Sequence of chain 1.A:
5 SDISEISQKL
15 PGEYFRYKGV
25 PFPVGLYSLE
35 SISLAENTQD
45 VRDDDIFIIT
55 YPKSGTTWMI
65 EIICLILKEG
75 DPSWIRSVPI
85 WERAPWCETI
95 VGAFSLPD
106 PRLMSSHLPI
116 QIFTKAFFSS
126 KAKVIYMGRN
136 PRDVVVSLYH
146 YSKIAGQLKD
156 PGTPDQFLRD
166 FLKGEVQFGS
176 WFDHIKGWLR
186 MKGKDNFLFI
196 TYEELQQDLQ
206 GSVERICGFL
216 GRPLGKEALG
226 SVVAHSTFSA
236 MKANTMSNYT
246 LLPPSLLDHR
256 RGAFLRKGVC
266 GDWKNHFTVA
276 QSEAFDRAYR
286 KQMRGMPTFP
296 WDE

A small-molecule ligand and the protein it binds are described below.
Small molecule (SMILES): C[C@]12CC[C@H](O)CC1=CC[C@@H]1[C@@H]2CC[C@]2(C)C(=O)CC[C@@H]12

Binding-site contacts:
Ligand atom C16 contacts residue TRP85 of chain 1.A at 3.5 Å (hydrophobic).
Ligand atom C15 contacts residue ILE7 of chain 1.A at 4.5 Å (hydrophobic).
Ligand atom C1 contacts residue THR93 of chain 1.A at 4.3 Å.
Ligand atom C4 contacts residue TYR146 of chain 1.A at 4.2 Å (hydrophobic).
Ligand atom C4 contacts residue PHE259 of chain 1.A at 4.2 Å (hydrophobic).
Ligand atom C6 contacts residue TRP90 of chain 1.A at 4.4 Å (hydrophobic).
Ligand atom C18 contacts residue LEU30 of chain 1.A at 3.8 Å (hydrophobic).
Ligand atom C7 contacts residue TYR244 of chain 1.A at 3.5 Å (hydrophobic).
Ligand atom C2 contacts residue TYR31 of chain 1.A at 3.6 Å (hydrophobic).
Ligand atom C10 contacts residue TRP90 of chain 1.A at 4.5 Å (hydrophobic).
Ligand atom C18 contacts residue LEU251 of chain 1.A at 3.9 Å (hydrophobic).
Ligand atom C19 contacts residue LEU30 of chain 1.A at 4.0 Å (hydrophobic).
Ligand atom C1 contacts residue TRP90 of chain 1.A at 4.3 Å (hydrophobic).
Ligand atom C4 contacts residue TRP90 of chain 1.A at 4.1 Å (hydrophobic).
Ligand atom C3 contacts residue TRP90 of chain 1.A at 3.4 Å (hydrophobic).
Ligand atom C2 contacts residue TRP90 of chain 1.A at 4.3 Å (hydrophobic).
Ligand atom C16 contacts residue ILE7 of chain 1.A at 4.0 Å (hydrophobic).
Ligand atom C15 contacts residue LEU247 of chain 1.A at 3.6 Å (hydrophobic).
Ligand atom C2 contacts residue HIS112 of chain 1.A at 3.8 Å.
Ligand atom C15 contacts residue TRP85 of chain 1.A at 3.9 Å (hydrophobic).
Ligand atom C3 contacts residue HIS112 of chain 1.A at 3.6 Å.
Ligand atom O3 contacts residue HIS112 of chain 1.A at 2.5 Å (h-bond).
Ligand atom C6 contacts residue TYR244 of chain 1.A at 3.3 Å (hydrophobic).
Ligand atom C7 contacts residue LEU247 of chain 1.A at 4.1 Å (hydrophobic).
Ligand atom C5 contacts residue TRP90 of chain 1.A at 4.3 Å (hydrophobic).
Ligand atom O17 contacts residue VAL95 of chain 1.A at 4.2 Å.
Ligand atom C11 contacts residue LEU30 of chain 1.A at 4.4 Å (hydrophobic).
Ligand atom C19 contacts residue TYR146 of chain 1.A at 4.0 Å (hydrophobic).
Ligand atom C11 contacts residue THR93 of chain 1.A at 3.7 Å.
Ligand atom C14 contacts residue TRP85 of chain 1.A at 4.3 Å (hydrophobic).
Ligand atom C17 contacts residue TRP85 of chain 1.A at 4.4 Å (hydrophobic).
Ligand atom C12 contacts residue THR93 of chain 1.A at 3.9 Å.
Ligand atom C9 contacts residue TRP90 of chain 1.A at 4.1 Å (hydrophobic).
Ligand atom C7 contacts residue TRP85 of chain 1.A at 4.5 Å (hydrophobic).
Ligand atom C1 contacts residue TYR31 of chain 1.A at 3.5 Å (hydrophobic).
Ligand atom C19 contacts residue GLN152 of chain 1.A at 3.5 Å.
Ligand atom O3 contacts residue TRP90 of chain 1.A at 3.5 Å.